Sequence of chain 1.A:
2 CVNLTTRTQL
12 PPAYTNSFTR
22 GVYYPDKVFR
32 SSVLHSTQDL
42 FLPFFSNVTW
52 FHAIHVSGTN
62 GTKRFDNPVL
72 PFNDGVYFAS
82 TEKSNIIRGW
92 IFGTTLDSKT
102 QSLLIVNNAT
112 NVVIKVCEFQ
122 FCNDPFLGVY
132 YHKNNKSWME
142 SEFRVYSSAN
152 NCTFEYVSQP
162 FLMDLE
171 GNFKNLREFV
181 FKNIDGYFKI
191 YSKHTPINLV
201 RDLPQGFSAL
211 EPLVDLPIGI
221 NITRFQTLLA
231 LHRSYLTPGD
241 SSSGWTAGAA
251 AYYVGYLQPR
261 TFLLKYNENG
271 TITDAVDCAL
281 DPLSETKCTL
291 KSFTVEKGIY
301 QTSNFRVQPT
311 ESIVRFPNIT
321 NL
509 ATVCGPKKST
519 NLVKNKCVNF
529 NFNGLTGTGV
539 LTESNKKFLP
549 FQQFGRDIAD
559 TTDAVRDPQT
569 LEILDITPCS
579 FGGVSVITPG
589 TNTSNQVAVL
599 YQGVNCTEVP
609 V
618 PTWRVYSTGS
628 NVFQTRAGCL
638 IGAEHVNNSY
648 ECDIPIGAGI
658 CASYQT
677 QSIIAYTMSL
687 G

This small molecule binds to this protein.
Small molecule (SMILES): CC(=O)N[C@@H]1[C@@H](O)[C@H](O)[C@@H](CO)O[C@H]1O

Binding-site contacts:
Ligand atom C2 contacts residue ASN590 of chain 1.A at 2.5 Å.
Ligand atom O5 contacts residue ASN590 of chain 1.A at 2.4 Å (h-bond).
Ligand atom C5 contacts residue ASN590 of chain 1.A at 3.7 Å.
Ligand atom O7 contacts residue ASN590 of chain 1.A at 4.1 Å.
Ligand atom N2 contacts residue ASN590 of chain 1.A at 2.9 Å (h-bond).
Ligand atom C7 contacts residue ASN590 of chain 1.A at 3.7 Å.
Ligand atom C4 contacts residue ASN590 of chain 1.A at 4.2 Å.
Ligand atom C1 contacts residue ASN590 of chain 1.A at 1.4 Å.
Ligand atom C3 contacts residue ASN590 of chain 1.A at 3.8 Å.